Sequence of chain 1.D:
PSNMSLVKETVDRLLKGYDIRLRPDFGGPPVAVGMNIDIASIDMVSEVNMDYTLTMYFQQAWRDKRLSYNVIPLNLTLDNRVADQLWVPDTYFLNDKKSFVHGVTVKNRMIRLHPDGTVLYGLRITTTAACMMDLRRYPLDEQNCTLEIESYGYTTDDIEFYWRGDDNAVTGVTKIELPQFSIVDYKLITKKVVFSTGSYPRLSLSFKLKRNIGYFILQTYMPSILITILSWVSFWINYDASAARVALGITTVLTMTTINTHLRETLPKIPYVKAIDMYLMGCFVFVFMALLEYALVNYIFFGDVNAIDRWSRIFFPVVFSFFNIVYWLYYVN

Binding-site contacts:
Ligand atom CD contacts residue PHE224 of chain 1.D at 3.9 Å (hydrophobic).
Ligand atom CG contacts residue TYR181 of chain 1.D at 3.9 Å (hydrophobic).
Ligand atom CD contacts residue GLU179 of chain 1.D at 4.1 Å.
Ligand atom OXT contacts residue THR226 of chain 1.D at 3.7 Å.
Ligand atom CB contacts residue THR226 of chain 1.D at 4.0 Å.
Ligand atom N contacts residue GLU179 of chain 1.D at 3.5 Å (salt-bridge).
Ligand atom CD contacts residue PHE91 of chain 1.A at 3.8 Å (hydrophobic).
Ligand atom CD contacts residue TYR121 of chain 1.D at 3.4 Å (hydrophobic).
Ligand atom O contacts residue ARG93 of chain 1.A at 4.0 Å.
Ligand atom CG contacts residue LEU144 of chain 1.A at 3.9 Å (hydrophobic).
Ligand atom N contacts residue TYR229 of chain 1.D at 3.7 Å.
Ligand atom O contacts residue LEU144 of chain 1.A at 3.2 Å.
Ligand atom CG contacts residue PHE91 of chain 1.A at 3.7 Å (hydrophobic).
Ligand atom OXT contacts residue THR156 of chain 1.A at 4.3 Å.
Ligand atom CB contacts residue TYR181 of chain 1.D at 3.7 Å (hydrophobic).
Ligand atom N contacts residue TYR181 of chain 1.D at 3.1 Å (h-bond).
Ligand atom O contacts residue THR156 of chain 1.A at 3.9 Å.
Ligand atom CB contacts residue TYR229 of chain 1.D at 3.4 Å (hydrophobic).
Ligand atom C contacts residue LEU144 of chain 1.A at 4.0 Å (hydrophobic).
Ligand atom N contacts residue TYR121 of chain 1.D at 3.7 Å.
Ligand atom C contacts residue ARG93 of chain 1.A at 3.8 Å.
Ligand atom CB contacts residue PHE224 of chain 1.D at 3.8 Å (hydrophobic).
Ligand atom CB contacts residue PHE91 of chain 1.A at 4.2 Å (hydrophobic).
Ligand atom C contacts residue THR226 of chain 1.D at 3.3 Å.
Ligand atom CD contacts residue SER180 of chain 1.D at 4.2 Å.
Ligand atom OXT contacts residue ARG93 of chain 1.A at 2.7 Å (salt-bridge).
Ligand atom O contacts residue TYR229 of chain 1.D at 4.0 Å.
Ligand atom C contacts residue PHE91 of chain 1.A at 3.8 Å (hydrophobic).
Ligand atom C contacts residue THR156 of chain 1.A at 4.0 Å.
Ligand atom CB contacts residue LEU144 of chain 1.A at 4.4 Å (hydrophobic).
Ligand atom OXT contacts residue PHE224 of chain 1.D at 4.4 Å.
Ligand atom N contacts residue SER180 of chain 1.D at 2.9 Å (h-bond).
Ligand atom OXT contacts residue PHE91 of chain 1.A at 3.1 Å.
Ligand atom O contacts residue THR226 of chain 1.D at 2.7 Å (h-bond).
Ligand atom CD contacts residue TYR229 of chain 1.D at 4.2 Å (hydrophobic).
Ligand atom CG contacts residue THR226 of chain 1.D at 4.3 Å.
Ligand atom N contacts residue PHE224 of chain 1.D at 4.4 Å.
Ligand atom CD contacts residue TYR181 of chain 1.D at 3.8 Å (hydrophobic).

Sequence of chain 1.A:
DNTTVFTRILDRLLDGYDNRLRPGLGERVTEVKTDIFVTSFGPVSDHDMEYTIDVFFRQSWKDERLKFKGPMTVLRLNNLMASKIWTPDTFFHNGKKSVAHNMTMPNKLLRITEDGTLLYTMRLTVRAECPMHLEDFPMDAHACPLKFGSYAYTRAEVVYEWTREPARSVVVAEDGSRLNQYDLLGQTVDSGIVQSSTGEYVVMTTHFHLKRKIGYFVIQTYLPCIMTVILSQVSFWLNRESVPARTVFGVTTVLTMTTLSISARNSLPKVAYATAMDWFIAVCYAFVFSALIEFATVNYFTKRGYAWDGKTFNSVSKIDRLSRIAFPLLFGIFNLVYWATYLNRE

This protein binds this small molecule.
Small molecule (SMILES): NCCCC(=O)O